Binding-site contacts:
Ligand atom C11 contacts residue TRP147 of chain 1.A at 4.3 Å (hydrophobic).
Ligand atom C9 contacts residue TYR92 of chain 1.A at 3.4 Å (hydrophobic).
Ligand atom C1 contacts residue SER130 of chain 1.A at 3.7 Å.
Ligand atom C9 contacts residue TRP147 of chain 1.A at 4.0 Å (hydrophobic).
Ligand atom O9 contacts residue THR220 of chain 1.A at 4.2 Å.
Ligand atom O6 contacts residue MET219 of chain 1.A at 3.7 Å.
Ligand atom O4 contacts residue MET219 of chain 1.A at 4.1 Å.
Ligand atom C9 contacts residue GLU184 of chain 1.A at 3.6 Å.
Ligand atom C4 contacts residue GLY129 of chain 1.A at 3.8 Å.
Ligand atom O4 contacts residue GLY129 of chain 1.A at 4.3 Å.
Ligand atom C8 contacts residue TYR92 of chain 1.A at 3.8 Å (hydrophobic).
Ligand atom C11 contacts residue GLY129 of chain 1.A at 3.8 Å.
Ligand atom C11 contacts residue THR149 of chain 1.A at 4.2 Å.
Ligand atom C9 contacts residue LEU188 of chain 1.A at 4.0 Å (hydrophobic).
Ligand atom N5 contacts residue GLY129 of chain 1.A at 3.0 Å (h-bond).
Ligand atom O8 contacts residue SER130 of chain 1.A at 4.3 Å.
Ligand atom C1 contacts residue ASN131 of chain 1.A at 3.7 Å.
Ligand atom O9 contacts residue TYR92 of chain 1.A at 2.8 Å (h-bond).
Ligand atom C10 contacts residue LEU188 of chain 1.A at 4.2 Å (hydrophobic).
Ligand atom C8 contacts residue TRP147 of chain 1.A at 4.1 Å (hydrophobic).
Ligand atom C7 contacts residue TRP147 of chain 1.A at 3.9 Å (hydrophobic).
Ligand atom O10 contacts residue LEU188 of chain 1.A at 3.1 Å.
Ligand atom O1A contacts residue SER130 of chain 1.A at 2.8 Å (h-bond).
Ligand atom C11 contacts residue GLY128 of chain 1.A at 3.8 Å.
Ligand atom O1B contacts residue SER130 of chain 1.A at 3.7 Å.
Ligand atom O4 contacts residue ASN131 of chain 1.A at 3.6 Å.
Ligand atom O1B contacts residue ASN131 of chain 1.A at 2.9 Å (h-bond).
Ligand atom C6 contacts residue GLY129 of chain 1.A at 4.1 Å.
Ligand atom O8 contacts residue TRP147 of chain 1.A at 3.8 Å.
Ligand atom O9 contacts residue ALA222 of chain 1.A at 3.5 Å.
Ligand atom C5 contacts residue GLY129 of chain 1.A at 3.8 Å.
Ligand atom O7 contacts residue LEU188 of chain 1.A at 3.7 Å.
Ligand atom C6 contacts residue MET219 of chain 1.A at 3.9 Å (hydrophobic).
Ligand atom C9 contacts residue HIS177 of chain 1.A at 3.7 Å.
Ligand atom O8 contacts residue TYR92 of chain 1.A at 3.1 Å (h-bond).
Ligand atom C5 contacts residue MET219 of chain 1.A at 3.7 Å (hydrophobic).
Ligand atom O9 contacts residue HIS177 of chain 1.A at 3.6 Å (h-bond).
Ligand atom O9 contacts residue GLU184 of chain 1.A at 2.9 Å (salt-bridge).
Ligand atom O1A contacts residue ASN131 of chain 1.A at 3.8 Å.
Ligand atom C10 contacts residue GLY129 of chain 1.A at 3.8 Å.

This protein binds this small molecule.
Small molecule (SMILES): CC(=O)N[C@H]1[C@H]([C@H](O)[C@H](O)CO)O[C@@](O[C@@H]2[C@@H](O)[C@H](O)O[C@H](CO)[C@@H]2O)(C(=O)O)C[C@@H]1O

Sequence of chain 1.A:
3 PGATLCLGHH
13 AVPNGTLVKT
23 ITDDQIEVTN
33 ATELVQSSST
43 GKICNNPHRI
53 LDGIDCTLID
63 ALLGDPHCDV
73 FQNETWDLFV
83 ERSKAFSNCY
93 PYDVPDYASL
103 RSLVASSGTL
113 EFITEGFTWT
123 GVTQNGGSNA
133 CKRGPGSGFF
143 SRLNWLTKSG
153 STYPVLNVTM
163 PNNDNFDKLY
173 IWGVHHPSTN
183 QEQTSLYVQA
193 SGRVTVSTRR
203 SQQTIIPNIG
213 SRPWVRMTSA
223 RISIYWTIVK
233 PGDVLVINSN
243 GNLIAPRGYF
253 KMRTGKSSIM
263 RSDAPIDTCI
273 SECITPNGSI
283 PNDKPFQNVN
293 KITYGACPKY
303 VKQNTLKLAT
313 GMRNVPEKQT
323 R